Sequence of chain 1.B:
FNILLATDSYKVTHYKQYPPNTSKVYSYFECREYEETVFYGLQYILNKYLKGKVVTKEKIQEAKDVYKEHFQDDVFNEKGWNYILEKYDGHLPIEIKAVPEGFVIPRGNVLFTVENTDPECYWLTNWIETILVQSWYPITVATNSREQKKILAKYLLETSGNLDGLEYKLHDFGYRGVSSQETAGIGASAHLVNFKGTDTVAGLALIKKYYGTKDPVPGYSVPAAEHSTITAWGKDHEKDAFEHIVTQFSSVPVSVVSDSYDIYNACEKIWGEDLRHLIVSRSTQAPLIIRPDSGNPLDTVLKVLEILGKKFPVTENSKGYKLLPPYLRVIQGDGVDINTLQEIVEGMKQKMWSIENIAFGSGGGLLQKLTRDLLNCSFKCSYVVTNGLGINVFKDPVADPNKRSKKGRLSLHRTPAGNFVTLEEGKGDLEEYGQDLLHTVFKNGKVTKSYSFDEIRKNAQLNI

A small-molecule ligand and the protein it binds are described below.
Small molecule (SMILES): NC(=O)c1ccccc1

Sequence of chain 1.A:
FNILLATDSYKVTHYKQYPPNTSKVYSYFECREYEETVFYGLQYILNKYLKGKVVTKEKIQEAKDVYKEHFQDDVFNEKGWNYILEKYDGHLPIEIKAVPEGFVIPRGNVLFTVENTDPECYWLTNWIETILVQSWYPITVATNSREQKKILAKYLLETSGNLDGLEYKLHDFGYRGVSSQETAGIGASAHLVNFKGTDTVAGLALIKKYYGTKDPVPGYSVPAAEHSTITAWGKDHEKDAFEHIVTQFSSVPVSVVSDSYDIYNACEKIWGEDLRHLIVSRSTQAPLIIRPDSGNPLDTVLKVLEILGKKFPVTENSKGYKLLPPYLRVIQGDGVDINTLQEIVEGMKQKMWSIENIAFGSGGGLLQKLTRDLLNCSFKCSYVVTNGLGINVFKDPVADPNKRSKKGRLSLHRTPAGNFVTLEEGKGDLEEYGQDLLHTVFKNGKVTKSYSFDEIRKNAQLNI

Binding-site contacts:
Ligand atom C02 contacts residue ASP16 of chain 1.A at 3.6 Å.
Ligand atom C01 contacts residue TYR18 of chain 1.A at 3.6 Å (hydrophobic).
Ligand atom C03 contacts residue ARG196 of chain 1.B at 3.3 Å.
Ligand atom C05 contacts residue PRP1 of chain 1.E at 4.1 Å.
Ligand atom C04 contacts residue PRP1 of chain 1.E at 3.5 Å.
Ligand atom O08 contacts residue ALA244 of chain 1.B at 4.1 Å.
Ligand atom C07 contacts residue PHE193 of chain 1.B at 3.4 Å (hydrophobic).
Ligand atom C03 contacts residue PHE193 of chain 1.B at 3.6 Å (hydrophobic).
Ligand atom C05 contacts residue TYR18 of chain 1.A at 3.5 Å (hydrophobic).
Ligand atom C06 contacts residue TYR18 of chain 1.A at 3.5 Å (hydrophobic).
Ligand atom C03 contacts residue ASP16 of chain 1.A at 4.3 Å.
Ligand atom C01 contacts residue ASP219 of chain 1.B at 3.2 Å.
Ligand atom O08 contacts residue TYR18 of chain 1.A at 3.7 Å.
Ligand atom C07 contacts residue ARG311 of chain 1.B at 4.4 Å.
Ligand atom C06 contacts residue ASP219 of chain 1.B at 4.0 Å.
Ligand atom C07 contacts residue TYR18 of chain 1.A at 3.4 Å (hydrophobic).
Ligand atom C01 contacts residue PHE193 of chain 1.B at 3.7 Å (hydrophobic).
Ligand atom C03 contacts residue TYR18 of chain 1.A at 3.9 Å (hydrophobic).
Ligand atom C07 contacts residue ASP219 of chain 1.B at 3.8 Å.
Ligand atom C02 contacts residue ARG196 of chain 1.B at 4.0 Å.
Ligand atom C04 contacts residue PHE193 of chain 1.B at 3.8 Å (hydrophobic).
Ligand atom C05 contacts residue PHE193 of chain 1.B at 3.6 Å (hydrophobic).
Ligand atom C03 contacts residue PRP1 of chain 1.E at 4.5 Å.
Ligand atom N09 contacts residue TYR18 of chain 1.A at 3.4 Å.
Ligand atom C02 contacts residue PHE193 of chain 1.B at 3.8 Å (hydrophobic).
Ligand atom C02 contacts residue TYR18 of chain 1.A at 3.9 Å (hydrophobic).
Ligand atom N09 contacts residue PHE193 of chain 1.B at 3.8 Å.
Ligand atom C04 contacts residue ARG196 of chain 1.B at 3.8 Å.
Ligand atom C04 contacts residue TYR18 of chain 1.A at 3.5 Å (hydrophobic).
Ligand atom C07 contacts residue ALA244 of chain 1.B at 4.3 Å (hydrophobic).
Ligand atom N09 contacts residue ASP219 of chain 1.B at 2.9 Å (salt-bridge).
Ligand atom O08 contacts residue ALA245 of chain 1.B at 4.4 Å.
Ligand atom N09 contacts residue ALA244 of chain 1.B at 3.8 Å.
Ligand atom O08 contacts residue ARG311 of chain 1.B at 3.2 Å (salt-bridge).
Ligand atom C05 contacts residue ARG311 of chain 1.B at 3.9 Å.
Ligand atom C02 contacts residue ASP219 of chain 1.B at 4.1 Å.
Ligand atom C06 contacts residue PHE193 of chain 1.B at 3.6 Å (hydrophobic).
Ligand atom O08 contacts residue PHE193 of chain 1.B at 3.4 Å.